This small molecule binds to this protein.
Small molecule (SMILES): CC(=O)N[C@@H]1[C@@H](O)[C@H](O)[C@@H](CO)O[C@H]1O

Binding-site contacts:
Ligand atom C7 contacts residue ASN211 of chain 1.A at 3.3 Å.
Ligand atom N2 contacts residue ASN211 of chain 1.A at 2.9 Å (h-bond).
Ligand atom C5 contacts residue ASN211 of chain 1.A at 3.7 Å.
Ligand atom C3 contacts residue ASN211 of chain 1.A at 3.8 Å.
Ligand atom O7 contacts residue ASN211 of chain 1.A at 3.2 Å (h-bond).
Ligand atom C2 contacts residue ASN211 of chain 1.A at 2.5 Å.
Ligand atom C4 contacts residue ASN211 of chain 1.A at 4.2 Å.
Ligand atom O5 contacts residue ASN211 of chain 1.A at 2.4 Å (h-bond).
Ligand atom C8 contacts residue ASN211 of chain 1.A at 4.4 Å.
Ligand atom C1 contacts residue ASN211 of chain 1.A at 1.4 Å.

Sequence of chain 1.A:
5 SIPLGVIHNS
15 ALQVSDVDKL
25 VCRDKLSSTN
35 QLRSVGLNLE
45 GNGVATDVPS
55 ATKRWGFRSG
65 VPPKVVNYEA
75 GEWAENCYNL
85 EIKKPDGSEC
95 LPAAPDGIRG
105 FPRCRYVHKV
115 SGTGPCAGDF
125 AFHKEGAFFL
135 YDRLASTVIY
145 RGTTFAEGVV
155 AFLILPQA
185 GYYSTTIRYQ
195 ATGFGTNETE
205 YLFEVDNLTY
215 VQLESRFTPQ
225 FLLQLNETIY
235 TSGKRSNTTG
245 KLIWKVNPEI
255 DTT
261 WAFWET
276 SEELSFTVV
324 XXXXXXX